Binding-site contacts:
Ligand atom N2 contacts residue GLU340 of chain 1.B at 2.7 Å (salt-bridge).
Ligand atom C9 contacts residue ASN396 of chain 1.B at 3.4 Å.
Ligand atom C11 contacts residue TYR244 of chain 1.B at 3.6 Å (hydrophobic).
Ligand atom C8 contacts residue TYR244 of chain 1.B at 3.8 Å (hydrophobic).
Ligand atom O10 contacts residue TRP179 of chain 1.B at 2.9 Å (h-bond).
Ligand atom C4 contacts residue TYR313 of chain 1.B at 4.0 Å (hydrophobic).
Ligand atom C6 contacts residue GLU340 of chain 1.B at 3.4 Å.
Ligand atom N2 contacts residue TYR313 of chain 1.B at 3.6 Å.
Ligand atom O8 contacts residue ASP127 of chain 1.B at 2.4 Å (salt-bridge).
Ligand atom O8 contacts residue PHE128 of chain 1.B at 3.1 Å.
Ligand atom O10 contacts residue PHE246 of chain 1.B at 3.6 Å.
Ligand atom O14 contacts residue GLN284 of chain 1.B at 3.7 Å.
Ligand atom C9 contacts residue PRO245 of chain 1.B at 3.7 Å (hydrophobic).
Ligand atom C7 contacts residue GLU235 of chain 1.B at 3.1 Å.
Ligand atom C7 contacts residue GLU340 of chain 1.B at 3.2 Å.
Ligand atom C6 contacts residue TRP179 of chain 1.B at 4.1 Å (hydrophobic).
Ligand atom O8 contacts residue TRP381 of chain 1.B at 3.1 Å (h-bond).
Ligand atom S17 contacts residue GLU235 of chain 1.B at 4.1 Å.
Ligand atom O13 contacts residue TYR313 of chain 1.B at 3.4 Å.
Ligand atom O12 contacts residue CYS342 of chain 1.B at 4.1 Å.
Ligand atom C9 contacts residue PHE246 of chain 1.B at 3.4 Å (hydrophobic).
Ligand atom C4 contacts residue GLU340 of chain 1.B at 3.7 Å.
Ligand atom O14 contacts residue GLU235 of chain 1.B at 2.7 Å (salt-bridge).
Ligand atom C6 contacts residue TRP381 of chain 1.B at 4.0 Å (hydrophobic).
Ligand atom C3 contacts residue TYR313 of chain 1.B at 3.8 Å (hydrophobic).
Ligand atom C3 contacts residue GLU340 of chain 1.B at 3.6 Å.
Ligand atom C5 contacts residue PHE246 of chain 1.B at 4.0 Å (hydrophobic).
Ligand atom O12 contacts residue VAL398 of chain 1.B at 3.9 Å.
Ligand atom O12 contacts residue ASN396 of chain 1.B at 3.7 Å.
Ligand atom O10 contacts residue TRP381 of chain 1.B at 3.8 Å.
Ligand atom C16 contacts residue PHE246 of chain 1.B at 4.0 Å (hydrophobic).
Ligand atom C8 contacts residue PHE246 of chain 1.B at 3.9 Å (hydrophobic).
Ligand atom C11 contacts residue TRP348 of chain 1.A at 3.6 Å (hydrophobic).
Ligand atom N2 contacts residue GLU235 of chain 1.B at 3.0 Å (salt-bridge).
Ligand atom C18 contacts residue TYR244 of chain 1.B at 3.6 Å (hydrophobic).
Ligand atom C6 contacts residue ASP127 of chain 1.B at 3.7 Å.
Ligand atom O10 contacts residue ASP127 of chain 1.B at 2.7 Å (salt-bridge).
Ligand atom C5 contacts residue ASP127 of chain 1.B at 3.2 Å.
Ligand atom C5 contacts residue TRP381 of chain 1.B at 4.0 Å (hydrophobic).
Ligand atom O14 contacts residue TYR313 of chain 1.B at 4.1 Å.

Sequence of chain 1.A:
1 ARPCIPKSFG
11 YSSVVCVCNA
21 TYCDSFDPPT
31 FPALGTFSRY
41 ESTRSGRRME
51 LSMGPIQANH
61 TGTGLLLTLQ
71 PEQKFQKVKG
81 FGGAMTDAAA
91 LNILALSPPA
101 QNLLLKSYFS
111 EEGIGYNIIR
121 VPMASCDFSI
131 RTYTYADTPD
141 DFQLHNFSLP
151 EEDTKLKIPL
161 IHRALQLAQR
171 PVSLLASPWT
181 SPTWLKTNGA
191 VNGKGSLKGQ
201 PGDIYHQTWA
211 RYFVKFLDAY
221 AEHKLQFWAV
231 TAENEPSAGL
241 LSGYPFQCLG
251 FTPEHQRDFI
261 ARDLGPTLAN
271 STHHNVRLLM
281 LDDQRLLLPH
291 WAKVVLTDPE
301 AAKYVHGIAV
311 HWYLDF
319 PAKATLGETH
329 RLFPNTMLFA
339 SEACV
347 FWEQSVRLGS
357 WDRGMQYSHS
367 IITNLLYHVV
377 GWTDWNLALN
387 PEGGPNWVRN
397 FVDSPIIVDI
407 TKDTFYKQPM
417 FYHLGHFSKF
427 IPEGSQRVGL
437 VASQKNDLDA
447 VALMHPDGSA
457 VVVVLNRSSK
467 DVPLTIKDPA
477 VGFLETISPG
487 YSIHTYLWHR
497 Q

A small-molecule ligand and the protein it binds are described below.
Small molecule (SMILES): CC(C)CCCS(=O)(=O)C[C@H]1NC[C@@H](O)[C@H](O)[C@H]1O

Sequence of chain 1.B:
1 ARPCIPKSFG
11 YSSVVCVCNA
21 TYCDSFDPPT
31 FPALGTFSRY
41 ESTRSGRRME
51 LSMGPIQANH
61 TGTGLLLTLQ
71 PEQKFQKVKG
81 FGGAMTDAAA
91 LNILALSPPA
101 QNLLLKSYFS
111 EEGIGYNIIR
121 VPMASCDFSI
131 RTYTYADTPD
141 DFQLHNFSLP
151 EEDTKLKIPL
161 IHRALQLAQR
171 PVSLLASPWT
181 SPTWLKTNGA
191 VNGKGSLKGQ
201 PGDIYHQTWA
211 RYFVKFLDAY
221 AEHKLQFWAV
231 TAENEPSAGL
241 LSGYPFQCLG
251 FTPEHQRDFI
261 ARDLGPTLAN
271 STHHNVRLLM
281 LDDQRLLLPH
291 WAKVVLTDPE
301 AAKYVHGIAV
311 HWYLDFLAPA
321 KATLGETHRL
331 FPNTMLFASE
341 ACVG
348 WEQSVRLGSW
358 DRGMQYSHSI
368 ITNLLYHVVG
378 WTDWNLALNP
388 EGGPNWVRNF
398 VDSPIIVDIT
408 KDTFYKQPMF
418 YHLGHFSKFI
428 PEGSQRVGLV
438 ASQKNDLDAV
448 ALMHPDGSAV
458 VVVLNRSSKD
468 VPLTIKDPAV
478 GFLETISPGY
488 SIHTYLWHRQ